A small-molecule ligand and the protein it binds are described below.
Small molecule (SMILES): O=C(O)c1cccc(O)c1O

Binding-site contacts:
Ligand atom C9 contacts residue SER88 of chain 1.C at 4.0 Å.
Ligand atom C21 contacts residue TRP99 of chain 1.C at 3.8 Å (hydrophobic).
Ligand atom C3 contacts residue TRP99 of chain 1.C at 3.5 Å (hydrophobic).
Ligand atom C18 contacts residue FE1 of chain 1.O at 4.3 Å.
Ligand atom O6 contacts residue LYS154 of chain 1.C at 2.6 Å (salt-bridge).
Ligand atom C12 contacts residue SER88 of chain 1.C at 3.8 Å.
Ligand atom C3 contacts residue LYS154 of chain 1.C at 4.4 Å.
Ligand atom C15 contacts residue LEU90 of chain 1.C at 4.2 Å (hydrophobic).
Ligand atom O6 contacts residue DBH1 of chain 1.R at 3.5 Å (h-bond).
Ligand atom C21 contacts residue ARG92 of chain 1.C at 4.2 Å.
Ligand atom C3 contacts residue DBH1 of chain 1.Q at 3.3 Å.
Ligand atom C3 contacts residue DBH1 of chain 1.R at 3.7 Å.
Ligand atom C18 contacts residue TRP99 of chain 1.C at 3.5 Å (hydrophobic).
Ligand atom O17 contacts residue ARG92 of chain 1.C at 3.1 Å (salt-bridge).
Ligand atom C3 contacts residue FE1 of chain 1.O at 2.9 Å.
Ligand atom C15 contacts residue ARG92 of chain 1.C at 4.4 Å.
Ligand atom C6 contacts residue DBH1 of chain 1.R at 4.0 Å.
Ligand atom C9 contacts residue TRP99 of chain 1.C at 4.0 Å (hydrophobic).
Ligand atom O6 contacts residue ARG101 of chain 1.C at 4.0 Å.
Ligand atom O3 contacts residue DBH1 of chain 1.R at 2.8 Å (h-bond).
Ligand atom C6 contacts residue LYS154 of chain 1.C at 3.5 Å.
Ligand atom C12 contacts residue TRP99 of chain 1.C at 3.9 Å (hydrophobic).
Ligand atom O6 contacts residue FE1 of chain 1.O at 2.5 Å.
Ligand atom C15 contacts residue TRP99 of chain 1.C at 3.6 Å (hydrophobic).
Ligand atom O17 contacts residue TRP99 of chain 1.C at 4.1 Å.
Ligand atom C6 contacts residue ARG101 of chain 1.C at 4.1 Å.
Ligand atom C9 contacts residue ARG101 of chain 1.C at 3.8 Å.
Ligand atom O9 contacts residue TRP99 of chain 1.C at 3.6 Å.
Ligand atom O9 contacts residue DBH1 of chain 1.Q at 4.2 Å.
Ligand atom C6 contacts residue TRP99 of chain 1.C at 3.9 Å (hydrophobic).
Ligand atom C12 contacts residue TYR72 of chain 1.C at 4.1 Å (hydrophobic).
Ligand atom O3 contacts residue DBH1 of chain 1.Q at 2.6 Å (h-bond).
Ligand atom C9 contacts residue LYS154 of chain 1.C at 4.0 Å.
Ligand atom O3 contacts residue FE1 of chain 1.O at 1.9 Å.
Ligand atom O6 contacts residue DBH1 of chain 1.Q at 3.1 Å (h-bond).
Ligand atom C9 contacts residue TYR72 of chain 1.C at 4.2 Å (hydrophobic).
Ligand atom C12 contacts residue LEU90 of chain 1.C at 4.3 Å (hydrophobic).
Ligand atom C6 contacts residue DBH1 of chain 1.Q at 3.5 Å.
Ligand atom C6 contacts residue FE1 of chain 1.O at 3.1 Å.
Ligand atom O3 contacts residue TRP99 of chain 1.C at 3.6 Å.

Sequence of chain 1.C:
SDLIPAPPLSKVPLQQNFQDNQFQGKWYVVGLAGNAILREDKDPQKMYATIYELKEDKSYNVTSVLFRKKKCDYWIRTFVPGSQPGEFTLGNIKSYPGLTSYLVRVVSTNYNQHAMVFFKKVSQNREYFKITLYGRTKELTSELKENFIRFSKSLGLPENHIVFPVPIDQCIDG